Sequence of chain 1.L:
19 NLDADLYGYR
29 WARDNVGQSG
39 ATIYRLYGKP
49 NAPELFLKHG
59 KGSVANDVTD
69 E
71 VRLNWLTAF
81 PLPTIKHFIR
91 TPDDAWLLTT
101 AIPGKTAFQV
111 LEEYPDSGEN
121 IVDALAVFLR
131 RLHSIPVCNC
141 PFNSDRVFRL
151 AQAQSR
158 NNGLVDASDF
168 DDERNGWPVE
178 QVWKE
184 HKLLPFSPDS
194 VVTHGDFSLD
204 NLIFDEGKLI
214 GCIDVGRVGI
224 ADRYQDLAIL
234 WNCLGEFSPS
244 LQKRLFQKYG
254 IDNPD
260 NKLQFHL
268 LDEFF

Sequence of chain 1.K:
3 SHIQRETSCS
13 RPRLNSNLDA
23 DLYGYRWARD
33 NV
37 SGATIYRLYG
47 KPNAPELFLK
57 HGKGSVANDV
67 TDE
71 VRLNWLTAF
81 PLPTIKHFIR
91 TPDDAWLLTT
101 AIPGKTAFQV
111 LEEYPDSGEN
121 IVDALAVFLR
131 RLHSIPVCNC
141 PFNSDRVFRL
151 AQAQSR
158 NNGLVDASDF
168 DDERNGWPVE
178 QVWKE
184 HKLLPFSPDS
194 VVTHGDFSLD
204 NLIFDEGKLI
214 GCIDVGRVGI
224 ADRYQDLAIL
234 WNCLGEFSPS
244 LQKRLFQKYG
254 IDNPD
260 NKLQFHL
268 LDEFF

The small molecule below binds the protein below.
Small molecule (SMILES): CC(C)(C)n1nc(-c2cccc3ccccc23)c2c(N)ncnc21

Binding-site contacts:
Ligand atom CAR contacts residue PHE54 of chain 1.L at 4.0 Å (hydrophobic).
Ligand atom N3 contacts residue ILE216 of chain 1.L at 3.8 Å.
Ligand atom CAS contacts residue ACT1 of chain 1.MC at 4.0 Å.
Ligand atom CAG contacts residue THR106 of chain 1.L at 3.9 Å.
Ligand atom CAJ contacts residue GLN6 of chain 1.K at 3.7 Å.
Ligand atom CAF contacts residue ASP32 of chain 1.L at 3.4 Å.
Ligand atom C6 contacts residue ILE102 of chain 1.L at 3.8 Å (hydrophobic).
Ligand atom C2 contacts residue ALA101 of chain 1.L at 3.9 Å (hydrophobic).
Ligand atom C4 contacts residue ILE216 of chain 1.L at 3.9 Å (hydrophobic).
Ligand atom C2 contacts residue ILE102 of chain 1.L at 3.8 Å (hydrophobic).
Ligand atom CAR contacts residue ILE216 of chain 1.L at 3.6 Å (hydrophobic).
Ligand atom CAB contacts residue ILE41 of chain 1.L at 3.9 Å (hydrophobic).
Ligand atom NAO contacts residue ILE216 of chain 1.L at 3.6 Å.
Ligand atom CAQ contacts residue ACT1 of chain 1.MC at 3.6 Å.
Ligand atom C2 contacts residue ILE216 of chain 1.L at 3.8 Å (hydrophobic).
Ligand atom C6 contacts residue PHE54 of chain 1.L at 3.5 Å (hydrophobic).
Ligand atom CAK contacts residue GLN6 of chain 1.K at 3.8 Å.
Ligand atom N1 contacts residue ILE216 of chain 1.L at 3.9 Å.
Ligand atom CAA contacts residue PHE54 of chain 1.L at 3.6 Å (hydrophobic).
Ligand atom N1 contacts residue PHE54 of chain 1.L at 3.8 Å.
Ligand atom N1 contacts residue ALA101 of chain 1.L at 3.5 Å.
Ligand atom CAI contacts residue ILE206 of chain 1.L at 3.9 Å (hydrophobic).
Ligand atom C5 contacts residue PHE54 of chain 1.L at 3.4 Å (hydrophobic).
Ligand atom CAC contacts residue ILE216 of chain 1.L at 3.9 Å (hydrophobic).
Ligand atom CAT contacts residue ACT1 of chain 1.MC at 3.7 Å.
Ligand atom NAW contacts residue ILE216 of chain 1.L at 3.7 Å.
Ligand atom NAD contacts residue PHE54 of chain 1.L at 3.9 Å.
Ligand atom CAS contacts residue GLN6 of chain 1.K at 4.0 Å.
Ligand atom C2 contacts residue PHE54 of chain 1.L at 3.7 Å (hydrophobic).
Ligand atom CAC contacts residue ASP217 of chain 1.L at 3.4 Å.
Ligand atom CAI contacts residue ACT1 of chain 1.MC at 3.9 Å.
Ligand atom CAF contacts residue VAL34 of chain 1.L at 3.7 Å (hydrophobic).
Ligand atom C4 contacts residue PHE54 of chain 1.L at 3.7 Å (hydrophobic).
Ligand atom C2 contacts residue PRO83 of chain 1.L at 3.6 Å (hydrophobic).
Ligand atom CAK contacts residue GLN109 of chain 1.L at 3.9 Å.
Ligand atom N3 contacts residue PHE54 of chain 1.L at 3.6 Å.
Ligand atom NAD contacts residue ILE102 of chain 1.L at 2.9 Å (h-bond).
Ligand atom CAL contacts residue PHE54 of chain 1.L at 3.6 Å (hydrophobic).
Ligand atom C5 contacts residue ILE216 of chain 1.L at 3.9 Å (hydrophobic).
Ligand atom N1 contacts residue ILE102 of chain 1.L at 3.0 Å (h-bond).